Binding-site contacts:
Ligand atom C3 contacts residue ASN276 of chain 1.C at 3.6 Å.
Ligand atom O5 contacts residue ASN276 of chain 1.C at 2.7 Å (h-bond).
Ligand atom O7 contacts residue ASN276 of chain 1.C at 2.9 Å (h-bond).
Ligand atom C7 contacts residue ASN276 of chain 1.C at 3.3 Å.
Ligand atom C1 contacts residue ASN276 of chain 1.C at 1.7 Å.
Ligand atom C2 contacts residue ASN276 of chain 1.C at 2.1 Å.
Ligand atom O5 contacts residue SER278 of chain 1.C at 4.3 Å.
Ligand atom O3 contacts residue ASN276 of chain 1.C at 4.4 Å.
Ligand atom N2 contacts residue ASN276 of chain 1.C at 2.4 Å (h-bond).
Ligand atom O6 contacts residue ALA279 of chain 1.C at 4.3 Å.
Ligand atom C5 contacts residue ASN276 of chain 1.C at 3.9 Å.
Ligand atom C4 contacts residue ASN276 of chain 1.C at 4.2 Å.
Ligand atom O5 contacts residue ALA279 of chain 1.C at 4.4 Å.
Ligand atom O6 contacts residue VAL334 of chain 1.C at 3.4 Å.

Sequence of chain 1.C:
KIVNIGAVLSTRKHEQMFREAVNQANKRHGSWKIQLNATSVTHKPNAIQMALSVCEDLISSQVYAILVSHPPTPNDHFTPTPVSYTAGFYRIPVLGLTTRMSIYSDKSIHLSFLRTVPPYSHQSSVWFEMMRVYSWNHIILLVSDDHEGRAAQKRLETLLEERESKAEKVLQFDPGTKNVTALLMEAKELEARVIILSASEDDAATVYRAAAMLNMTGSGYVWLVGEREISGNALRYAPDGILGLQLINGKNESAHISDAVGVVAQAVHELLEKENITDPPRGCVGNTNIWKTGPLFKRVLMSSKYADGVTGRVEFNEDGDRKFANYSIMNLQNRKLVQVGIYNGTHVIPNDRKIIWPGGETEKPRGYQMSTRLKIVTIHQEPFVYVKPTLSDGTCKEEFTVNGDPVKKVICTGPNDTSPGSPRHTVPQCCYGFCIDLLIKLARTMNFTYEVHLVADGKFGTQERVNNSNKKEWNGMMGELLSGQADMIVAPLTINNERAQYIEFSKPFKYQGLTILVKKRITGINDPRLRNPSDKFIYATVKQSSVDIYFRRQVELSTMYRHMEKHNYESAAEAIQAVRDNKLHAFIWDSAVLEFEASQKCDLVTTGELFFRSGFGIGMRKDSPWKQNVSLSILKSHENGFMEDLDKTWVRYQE

A protein and the small-molecule ligand that binds it are described below.
Small molecule (SMILES): CC(=O)N[C@H]1[C@H](O[C@H]2[C@H](O)[C@@H](NC(C)=O)CO[C@@H]2CO)O[C@H](CO)[C@@H](O)[C@@H]1O